Sequence of chain 1.C:
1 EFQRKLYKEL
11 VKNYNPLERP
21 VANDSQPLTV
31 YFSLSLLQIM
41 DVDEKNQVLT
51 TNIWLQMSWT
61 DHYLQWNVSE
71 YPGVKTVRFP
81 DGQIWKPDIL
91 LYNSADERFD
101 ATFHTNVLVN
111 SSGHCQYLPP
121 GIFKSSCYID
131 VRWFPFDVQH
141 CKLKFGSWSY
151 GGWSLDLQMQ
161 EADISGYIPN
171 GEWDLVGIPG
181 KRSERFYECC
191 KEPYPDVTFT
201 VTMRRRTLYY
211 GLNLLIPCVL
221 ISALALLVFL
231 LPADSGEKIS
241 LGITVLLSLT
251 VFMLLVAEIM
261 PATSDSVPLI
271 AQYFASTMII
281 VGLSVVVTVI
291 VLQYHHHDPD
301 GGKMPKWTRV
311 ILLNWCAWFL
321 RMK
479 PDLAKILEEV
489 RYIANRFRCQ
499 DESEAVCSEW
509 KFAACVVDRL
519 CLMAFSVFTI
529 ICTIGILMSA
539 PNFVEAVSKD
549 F

Binding-site contacts:
Ligand atom C12 contacts residue PHE319 of chain 1.C at 3.5 Å (hydrophobic).
Ligand atom C77 contacts residue VAL525 of chain 1.C at 4.0 Å (hydrophobic).
Ligand atom C22 contacts residue TRP315 of chain 1.C at 4.0 Å (hydrophobic).
Ligand atom C18 contacts residue TRP315 of chain 1.C at 4.0 Å (hydrophobic).
Ligand atom O25 contacts residue TRP318 of chain 1.C at 4.3 Å.
Ligand atom C75 contacts residue LEU518 of chain 1.C at 3.7 Å (hydrophobic).
Ligand atom C23 contacts residue TRP318 of chain 1.C at 4.1 Å (hydrophobic).
Ligand atom C77 contacts residue ALA522 of chain 1.C at 3.9 Å (hydrophobic).
Ligand atom C19 contacts residue TRP315 of chain 1.C at 4.2 Å (hydrophobic).
Ligand atom C78 contacts residue ALA522 of chain 1.C at 3.9 Å (hydrophobic).
Ligand atom O20 contacts residue TRP315 of chain 1.C at 4.1 Å.
Ligand atom C79 contacts residue ALA522 of chain 1.C at 3.9 Å (hydrophobic).
Ligand atom C19 contacts residue PHE319 of chain 1.C at 3.8 Å (hydrophobic).
Ligand atom C78 contacts residue VAL525 of chain 1.C at 4.3 Å (hydrophobic).
Ligand atom C81 contacts residue VAL525 of chain 1.C at 3.8 Å (hydrophobic).
Ligand atom O49 contacts residue TRP315 of chain 1.C at 4.5 Å.
Ligand atom C24 contacts residue TRP318 of chain 1.C at 3.7 Å (hydrophobic).
Ligand atom O80 contacts residue ALA522 of chain 1.C at 3.7 Å.
Ligand atom C18 contacts residue TRP318 of chain 1.C at 4.0 Å (hydrophobic).
Ligand atom C24 contacts residue TRP315 of chain 1.C at 4.0 Å (hydrophobic).
Ligand atom C10 contacts residue PHE319 of chain 1.C at 3.9 Å (hydrophobic).
Ligand atom C18 contacts residue PHE319 of chain 1.C at 4.3 Å (hydrophobic).
Ligand atom C21 contacts residue TRP318 of chain 1.C at 3.9 Å (hydrophobic).
Ligand atom C11 contacts residue PHE319 of chain 1.C at 4.3 Å (hydrophobic).
Ligand atom C03 contacts residue LEU518 of chain 1.C at 4.0 Å (hydrophobic).
Ligand atom C01 contacts residue PHE319 of chain 1.C at 4.0 Å (hydrophobic).
Ligand atom C74 contacts residue LEU518 of chain 1.C at 4.4 Å (hydrophobic).
Ligand atom C75 contacts residue MET521 of chain 1.C at 4.1 Å (hydrophobic).
Ligand atom C21 contacts residue TRP315 of chain 1.C at 3.6 Å (hydrophobic).
Ligand atom C75 contacts residue ALA522 of chain 1.C at 3.9 Å (hydrophobic).
Ligand atom C09 contacts residue PHE319 of chain 1.C at 3.4 Å (hydrophobic).
Ligand atom C10 contacts residue LEU518 of chain 1.C at 3.8 Å (hydrophobic).
Ligand atom C77 contacts residue MET521 of chain 1.C at 4.5 Å (hydrophobic).
Ligand atom C17 contacts residue TRP315 of chain 1.C at 3.9 Å (hydrophobic).
Ligand atom C26 contacts residue TRP318 of chain 1.C at 3.8 Å (hydrophobic).

The protein below binds the small molecule below.
Small molecule (SMILES): COCC(CCO[C@H]1CC[C@@]2(C)C(=CC[C@H]3[C@@H]4C[C@@H]5O[C@]6(CC[C@@H](C)CO6)[C@@H](C)[C@@H]5[C@@]4(C)CC[C@@H]32)C1)COC